Sequence of chain 12.A:
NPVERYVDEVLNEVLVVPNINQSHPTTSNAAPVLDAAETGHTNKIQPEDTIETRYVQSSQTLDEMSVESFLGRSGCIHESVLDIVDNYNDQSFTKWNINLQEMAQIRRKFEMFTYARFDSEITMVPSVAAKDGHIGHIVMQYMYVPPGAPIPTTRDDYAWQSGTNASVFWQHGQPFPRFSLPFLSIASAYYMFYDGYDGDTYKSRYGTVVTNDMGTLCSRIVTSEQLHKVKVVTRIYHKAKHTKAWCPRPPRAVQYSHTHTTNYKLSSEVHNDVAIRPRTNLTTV

Binding-site contacts:
Ligand atom CM6 contacts residue TYR144 of chain 12.A at 3.7 Å (hydrophobic).
Ligand atom O1 contacts residue LEU100 of chain 12.A at 3.7 Å.
Ligand atom C2A contacts residue PHE179 of chain 12.A at 3.5 Å (hydrophobic).
Ligand atom N1A contacts residue LEU217 of chain 12.A at 3.3 Å.
Ligand atom N5A contacts residue MET124 of chain 12.A at 3.9 Å.
Ligand atom CM2 contacts residue ILE122 of chain 12.A at 3.8 Å (hydrophobic).
Ligand atom CM4 contacts residue ALA166 of chain 12.A at 3.1 Å (hydrophobic).
Ligand atom C5 contacts residue MET214 of chain 12.A at 3.4 Å (hydrophobic).
Ligand atom N1A contacts residue MET124 of chain 12.A at 3.6 Å.
Ligand atom C6B contacts residue ILE98 of chain 12.A at 3.8 Å (hydrophobic).
Ligand atom C1B contacts residue ILE98 of chain 12.A at 3.7 Å (hydrophobic).
Ligand atom C2A contacts residue LEU217 of chain 12.A at 4.0 Å (hydrophobic).
Ligand atom N3A contacts residue TYR144 of chain 12.A at 3.2 Å.
Ligand atom O1B contacts residue ILE98 of chain 12.A at 3.2 Å.
Ligand atom CM6 contacts residue LEU184 of chain 12.A at 3.7 Å (hydrophobic).
Ligand atom C6B contacts residue LEU181 of chain 12.A at 3.5 Å (hydrophobic).
Ligand atom N1A contacts residue PHE179 of chain 12.A at 3.3 Å.
Ligand atom C2B contacts residue ILE122 of chain 12.A at 4.0 Å (hydrophobic).
Ligand atom N4A contacts residue PHE179 of chain 12.A at 3.5 Å.
Ligand atom C1C contacts residue MET214 of chain 12.A at 3.2 Å (hydrophobic).
Ligand atom N5A contacts residue PHE179 of chain 12.A at 3.3 Å.
Ligand atom C4 contacts residue TYR190 of chain 12.A at 3.7 Å (hydrophobic).
Ligand atom N5A contacts residue LEU217 of chain 12.A at 3.6 Å.
Ligand atom CM4 contacts residue TYR144 of chain 12.A at 3.8 Å (hydrophobic).
Ligand atom O1 contacts residue MET214 of chain 12.A at 3.2 Å.
Ligand atom CM2 contacts residue ILE77 of chain 12.A at 3.8 Å (hydrophobic).
Ligand atom C3 contacts residue LEU100 of chain 12.A at 3.8 Å (hydrophobic).
Ligand atom CM6 contacts residue LEU181 of chain 12.A at 3.8 Å (hydrophobic).
Ligand atom C5B contacts residue TYR144 of chain 12.A at 3.8 Å (hydrophobic).
Ligand atom N2 contacts residue MET214 of chain 12.A at 3.8 Å.
Ligand atom C1B contacts residue LEU181 of chain 12.A at 4.0 Å (hydrophobic).
Ligand atom N3A contacts residue PHE179 of chain 12.A at 3.7 Å.
Ligand atom N4A contacts residue TYR144 of chain 12.A at 3.7 Å.
Ligand atom CM4 contacts residue TYR142 of chain 12.A at 3.7 Å (hydrophobic).
Ligand atom CM3 contacts residue TYR190 of chain 12.A at 3.6 Å (hydrophobic).
Ligand atom CM4 contacts residue VAL168 of chain 12.A at 3.9 Å (hydrophobic).
Ligand atom C4 contacts residue LEU100 of chain 12.A at 3.9 Å (hydrophobic).
Ligand atom C5B contacts residue LEU181 of chain 12.A at 3.6 Å (hydrophobic).
Ligand atom C4 contacts residue MET214 of chain 12.A at 3.7 Å (hydrophobic).
Ligand atom N2 contacts residue LEU100 of chain 12.A at 3.8 Å.

A protein and the small-molecule ligand that binds it are described below.
Small molecule (SMILES): Cc1cc(CCCOc2c(C)cc(-c3nnn(C)n3)cc2C)on1